Sequence of chain 1.A:
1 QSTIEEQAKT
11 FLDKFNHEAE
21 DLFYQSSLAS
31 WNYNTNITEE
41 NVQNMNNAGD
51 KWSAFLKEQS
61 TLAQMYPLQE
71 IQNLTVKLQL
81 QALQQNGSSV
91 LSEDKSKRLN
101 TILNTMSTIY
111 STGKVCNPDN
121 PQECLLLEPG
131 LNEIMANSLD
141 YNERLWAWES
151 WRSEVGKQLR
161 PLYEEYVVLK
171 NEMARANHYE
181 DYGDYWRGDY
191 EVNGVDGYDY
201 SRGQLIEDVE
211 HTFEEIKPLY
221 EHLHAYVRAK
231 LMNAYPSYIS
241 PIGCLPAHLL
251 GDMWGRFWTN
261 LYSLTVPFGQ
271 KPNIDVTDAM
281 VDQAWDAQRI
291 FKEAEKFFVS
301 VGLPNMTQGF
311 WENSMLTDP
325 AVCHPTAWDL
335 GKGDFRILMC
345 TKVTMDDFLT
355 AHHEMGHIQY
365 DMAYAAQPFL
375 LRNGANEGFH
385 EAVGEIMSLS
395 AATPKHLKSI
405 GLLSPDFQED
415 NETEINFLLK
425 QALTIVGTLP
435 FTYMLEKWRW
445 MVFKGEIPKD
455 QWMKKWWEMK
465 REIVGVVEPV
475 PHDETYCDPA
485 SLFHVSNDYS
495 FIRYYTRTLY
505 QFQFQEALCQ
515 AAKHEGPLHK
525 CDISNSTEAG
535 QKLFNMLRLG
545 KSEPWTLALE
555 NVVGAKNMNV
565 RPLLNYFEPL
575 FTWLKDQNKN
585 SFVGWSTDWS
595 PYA

A protein and the small-molecule ligand that binds it are described below.
Small molecule (SMILES): CC(=O)N[C@@H]1[C@@H](O)[C@H](O)[C@@H](CO)O[C@H]1O

Binding-site contacts:
Ligand atom N2 contacts residue ASN73 of chain 1.A at 2.8 Å (h-bond).
Ligand atom C2 contacts residue ASN73 of chain 1.A at 2.4 Å.
Ligand atom C3 contacts residue ASN73 of chain 1.A at 3.8 Å.
Ligand atom C1 contacts residue ASN73 of chain 1.A at 1.4 Å.
Ligand atom O5 contacts residue LYS9 of chain 1.A at 4.1 Å.
Ligand atom O6 contacts residue LYS9 of chain 1.A at 4.0 Å.
Ligand atom C7 contacts residue ASN73 of chain 1.A at 3.9 Å.
Ligand atom C4 contacts residue ASN73 of chain 1.A at 4.2 Å.
Ligand atom C5 contacts residue ASN73 of chain 1.A at 3.7 Å.
Ligand atom O5 contacts residue ASN73 of chain 1.A at 2.4 Å (h-bond).